Binding-site contacts:
Ligand atom O5 contacts residue THR660 of chain 1.B at 3.6 Å (h-bond).
Ligand atom C7 contacts residue ASN634 of chain 1.B at 4.3 Å.
Ligand atom C1 contacts residue ASN658 of chain 1.B at 1.4 Å.
Ligand atom O7 contacts residue PHE656 of chain 1.B at 3.6 Å.
Ligand atom C8 contacts residue PHE656 of chain 1.B at 3.6 Å (hydrophobic).
Ligand atom O5 contacts residue ASN634 of chain 1.B at 4.0 Å.
Ligand atom C5 contacts residue LEU661 of chain 1.B at 4.0 Å (hydrophobic).
Ligand atom O6 contacts residue LEU661 of chain 1.B at 3.8 Å.
Ligand atom C4 contacts residue ASN658 of chain 1.B at 4.2 Å.
Ligand atom O6 contacts residue THR660 of chain 1.B at 4.2 Å.
Ligand atom C5 contacts residue ASN658 of chain 1.B at 3.7 Å.
Ligand atom O7 contacts residue ASN634 of chain 1.B at 3.3 Å (h-bond).
Ligand atom C1 contacts residue ASN634 of chain 1.B at 4.0 Å.
Ligand atom C8 contacts residue ASN658 of chain 1.B at 4.5 Å.
Ligand atom O5 contacts residue ASN658 of chain 1.B at 2.4 Å (h-bond).
Ligand atom N2 contacts residue ASN658 of chain 1.B at 2.7 Å (h-bond).
Ligand atom C6 contacts residue LEU661 of chain 1.B at 3.9 Å (hydrophobic).
Ligand atom O5 contacts residue LEU661 of chain 1.B at 3.3 Å.
Ligand atom O7 contacts residue ASN658 of chain 1.B at 3.3 Å (h-bond).
Ligand atom C2 contacts residue ASN658 of chain 1.B at 2.3 Å.
Ligand atom C5 contacts residue THR660 of chain 1.B at 3.7 Å.
Ligand atom C2 contacts residue ASN634 of chain 1.B at 3.8 Å.
Ligand atom C7 contacts residue PHE656 of chain 1.B at 3.7 Å (hydrophobic).
Ligand atom C1 contacts residue LEU661 of chain 1.B at 4.1 Å (hydrophobic).
Ligand atom C3 contacts residue ASN658 of chain 1.B at 3.7 Å.
Ligand atom C7 contacts residue ASN658 of chain 1.B at 3.2 Å.
Ligand atom C1 contacts residue THR660 of chain 1.B at 3.5 Å.

Sequence of chain 1.B:
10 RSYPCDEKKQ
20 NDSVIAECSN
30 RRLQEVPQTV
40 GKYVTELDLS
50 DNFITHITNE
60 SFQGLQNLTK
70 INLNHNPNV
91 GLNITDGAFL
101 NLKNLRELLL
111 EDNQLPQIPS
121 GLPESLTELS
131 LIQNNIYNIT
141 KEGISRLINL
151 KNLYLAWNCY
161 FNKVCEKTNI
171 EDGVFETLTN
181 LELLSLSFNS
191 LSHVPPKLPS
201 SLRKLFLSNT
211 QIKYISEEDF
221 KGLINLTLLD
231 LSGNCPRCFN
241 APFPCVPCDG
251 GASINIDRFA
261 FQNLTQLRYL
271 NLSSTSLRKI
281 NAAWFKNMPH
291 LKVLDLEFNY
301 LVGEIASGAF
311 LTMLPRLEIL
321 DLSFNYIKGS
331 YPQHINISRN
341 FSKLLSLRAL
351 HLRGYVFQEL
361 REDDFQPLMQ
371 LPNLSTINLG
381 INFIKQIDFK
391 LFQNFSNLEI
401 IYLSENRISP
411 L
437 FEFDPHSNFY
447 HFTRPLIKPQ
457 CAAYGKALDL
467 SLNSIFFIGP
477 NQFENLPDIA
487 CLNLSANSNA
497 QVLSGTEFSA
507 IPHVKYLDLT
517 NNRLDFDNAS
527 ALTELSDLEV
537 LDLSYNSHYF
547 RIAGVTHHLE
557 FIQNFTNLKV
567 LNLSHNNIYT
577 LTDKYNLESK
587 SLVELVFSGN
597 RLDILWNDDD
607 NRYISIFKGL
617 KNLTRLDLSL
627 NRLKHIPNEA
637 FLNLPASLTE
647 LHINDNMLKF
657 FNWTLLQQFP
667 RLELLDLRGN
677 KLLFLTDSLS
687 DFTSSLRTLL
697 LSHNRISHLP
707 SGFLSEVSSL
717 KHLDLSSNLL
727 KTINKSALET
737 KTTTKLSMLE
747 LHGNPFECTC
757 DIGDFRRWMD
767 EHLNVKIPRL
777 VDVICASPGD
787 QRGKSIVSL

This protein binds this small molecule.
Small molecule (SMILES): CC(=O)N[C@@H]1[C@@H](O)[C@H](O)[C@@H](CO)O[C@H]1O